Binding-site contacts:
Ligand atom C2 contacts residue ASP83 of chain 1.A at 3.8 Å.
Ligand atom O5P contacts residue ARG35 of chain 1.A at 3.0 Å (salt-bridge).
Ligand atom P1 contacts residue TYR85 of chain 1.A at 3.7 Å.
Ligand atom N3 contacts residue LEU89 of chain 1.A at 3.9 Å.
Ligand atom O2P contacts residue TYR85 of chain 1.A at 3.5 Å (h-bond).
Ligand atom O5P contacts residue ARG87 of chain 1.A at 2.8 Å (salt-bridge).
Ligand atom O3P contacts residue TYR85 of chain 1.A at 2.8 Å (h-bond).
Ligand atom O4' contacts residue ARG87 of chain 1.A at 3.0 Å (salt-bridge).
Ligand atom C5M contacts residue PHE36 of chain 1.A at 3.8 Å (hydrophobic).
Ligand atom O4P contacts residue ARG35 of chain 1.A at 2.7 Å (salt-bridge).
Ligand atom O4P contacts residue TYR113 of chain 1.A at 3.7 Å.
Ligand atom O4 contacts residue TYR115 of chain 1.A at 4.0 Å.
Ligand atom P2 contacts residue ARG35 of chain 1.A at 3.6 Å.
Ligand atom C4' contacts residue ARG87 of chain 1.A at 3.8 Å.
Ligand atom O2 contacts residue ASP83 of chain 1.A at 3.7 Å.
Ligand atom O2P contacts residue LYS84 of chain 1.A at 2.7 Å (salt-bridge).
Ligand atom O4P contacts residue CA1 of chain 1.C at 3.2 Å.
Ligand atom C2' contacts residue TYR113 of chain 1.A at 3.8 Å (hydrophobic).
Ligand atom O4 contacts residue LEU37 of chain 1.A at 3.8 Å.
Ligand atom O4P contacts residue ASP40 of chain 1.A at 3.4 Å (salt-bridge).
Ligand atom O3' contacts residue LYS84 of chain 1.A at 3.6 Å.
Ligand atom O5' contacts residue ARG87 of chain 1.A at 3.0 Å (salt-bridge).
Ligand atom P2 contacts residue ARG87 of chain 1.A at 3.9 Å.
Ligand atom C5M contacts residue ARG35 of chain 1.A at 3.7 Å.
Ligand atom O5' contacts residue ARG35 of chain 1.A at 3.6 Å.
Ligand atom N1 contacts residue TYR115 of chain 1.A at 4.0 Å.
Ligand atom C2' contacts residue TYR115 of chain 1.A at 3.7 Å (hydrophobic).
Ligand atom C4 contacts residue TYR115 of chain 1.A at 3.9 Å (hydrophobic).
Ligand atom N3 contacts residue TYR115 of chain 1.A at 3.5 Å.
Ligand atom C5M contacts residue TYR113 of chain 1.A at 3.7 Å (hydrophobic).
Ligand atom O4 contacts residue LEU89 of chain 1.A at 3.5 Å.
Ligand atom C3' contacts residue TYR113 of chain 1.A at 3.8 Å (hydrophobic).
Ligand atom C2 contacts residue TYR115 of chain 1.A at 3.6 Å (hydrophobic).
Ligand atom C4 contacts residue LEU89 of chain 1.A at 3.6 Å (hydrophobic).
Ligand atom C5' contacts residue TYR113 of chain 1.A at 3.5 Å (hydrophobic).
Ligand atom C6 contacts residue ARG87 of chain 1.A at 4.0 Å.
Ligand atom O2 contacts residue TYR115 of chain 1.A at 3.9 Å.
Ligand atom C5 contacts residue TYR113 of chain 1.A at 3.9 Å (hydrophobic).
Ligand atom C5' contacts residue ARG87 of chain 1.A at 3.9 Å.
Ligand atom P1 contacts residue LYS84 of chain 1.A at 3.8 Å.

Sequence of chain 1.A:
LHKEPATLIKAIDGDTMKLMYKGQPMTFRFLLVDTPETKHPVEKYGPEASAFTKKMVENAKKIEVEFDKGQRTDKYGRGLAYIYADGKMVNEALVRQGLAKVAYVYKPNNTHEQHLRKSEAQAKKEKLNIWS

The small molecule below binds the protein below.
Small molecule (SMILES): Cc1cn([C@H]2C[C@H](OP(=O)(O)O)[C@@H](COP(=O)(O)O)O2)c(=O)[nH]c1=O